Sequence of chain 1.A:
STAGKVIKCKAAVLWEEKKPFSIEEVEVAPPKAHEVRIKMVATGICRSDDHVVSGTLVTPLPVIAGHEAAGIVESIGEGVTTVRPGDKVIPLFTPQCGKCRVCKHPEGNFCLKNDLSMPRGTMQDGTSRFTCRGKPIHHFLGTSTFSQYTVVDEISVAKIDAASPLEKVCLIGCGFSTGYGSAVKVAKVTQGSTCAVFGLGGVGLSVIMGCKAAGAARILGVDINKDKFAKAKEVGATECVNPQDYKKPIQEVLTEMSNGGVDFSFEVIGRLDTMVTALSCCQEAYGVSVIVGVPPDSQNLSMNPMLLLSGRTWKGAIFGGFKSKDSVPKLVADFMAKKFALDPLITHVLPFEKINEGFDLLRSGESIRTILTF

Sequence of chain 1.B:
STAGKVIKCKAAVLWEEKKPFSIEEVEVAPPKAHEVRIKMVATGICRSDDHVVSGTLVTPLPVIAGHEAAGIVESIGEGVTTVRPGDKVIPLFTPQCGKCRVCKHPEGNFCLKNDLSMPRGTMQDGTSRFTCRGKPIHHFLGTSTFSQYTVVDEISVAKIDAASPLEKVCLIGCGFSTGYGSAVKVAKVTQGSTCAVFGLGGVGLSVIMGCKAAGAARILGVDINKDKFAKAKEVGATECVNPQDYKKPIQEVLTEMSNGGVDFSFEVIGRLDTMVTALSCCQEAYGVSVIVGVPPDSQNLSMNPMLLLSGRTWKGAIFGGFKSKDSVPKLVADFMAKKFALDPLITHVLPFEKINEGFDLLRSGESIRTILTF

This protein binds this small molecule.
Small molecule (SMILES): OCc1c(F)c(F)c(F)c(F)c1F

Binding-site contacts:
Ligand atom C4 contacts residue LEU57 of chain 1.A at 3.8 Å (hydrophobic).
Ligand atom C6 contacts residue LEU141 of chain 1.A at 3.8 Å (hydrophobic).
Ligand atom F3 contacts residue ILE318 of chain 1.A at 3.5 Å.
Ligand atom F6 contacts residue SER48 of chain 1.A at 3.1 Å.
Ligand atom O1 contacts residue HIS67 of chain 1.A at 3.1 Å (h-bond).
Ligand atom C6 contacts residue SER48 of chain 1.A at 3.4 Å.
Ligand atom F3 contacts residue LEU309 of chain 1.B at 3.7 Å.
Ligand atom C1 contacts residue SER48 of chain 1.A at 3.3 Å.
Ligand atom C2 contacts residue SER48 of chain 1.A at 3.9 Å.
Ligand atom F4 contacts residue LEU116 of chain 1.A at 3.9 Å.
Ligand atom F6 contacts residue HIS67 of chain 1.A at 3.3 Å.
Ligand atom C5 contacts residue LEU57 of chain 1.A at 3.5 Å (hydrophobic).
Ligand atom F4 contacts residue LEU57 of chain 1.A at 3.1 Å.
Ligand atom C7 contacts residue CYS174 of chain 1.A at 3.7 Å (hydrophobic).
Ligand atom C7 contacts residue ZN1 of chain 1.C at 2.9 Å.
Ligand atom F2 contacts residue VAL294 of chain 1.A at 3.7 Å.
Ligand atom C7 contacts residue NAJ1 of chain 1.E at 3.4 Å.
Ligand atom F2 contacts residue ILE318 of chain 1.A at 3.7 Å.
Ligand atom F6 contacts residue PHE140 of chain 1.A at 4.0 Å.
Ligand atom C3 contacts residue VAL294 of chain 1.A at 3.6 Å (hydrophobic).
Ligand atom F2 contacts residue NAJ1 of chain 1.E at 2.9 Å.
Ligand atom C7 contacts residue PHE93 of chain 1.A at 3.6 Å (hydrophobic).
Ligand atom O1 contacts residue ZN1 of chain 1.C at 1.9 Å.
Ligand atom C4 contacts residue LEU116 of chain 1.A at 3.7 Å (hydrophobic).
Ligand atom F6 contacts residue LEU141 of chain 1.A at 3.3 Å.
Ligand atom F5 contacts residue LEU57 of chain 1.A at 3.1 Å.
Ligand atom C7 contacts residue SER48 of chain 1.A at 3.4 Å.
Ligand atom C2 contacts residue VAL294 of chain 1.A at 3.7 Å (hydrophobic).
Ligand atom F5 contacts residue PHE140 of chain 1.A at 3.3 Å.
Ligand atom C7 contacts residue HIS67 of chain 1.A at 3.6 Å.
Ligand atom O1 contacts residue NAJ1 of chain 1.E at 3.1 Å.
Ligand atom C5 contacts residue LEU141 of chain 1.A at 3.9 Å (hydrophobic).
Ligand atom F3 contacts residue LEU116 of chain 1.A at 3.7 Å.
Ligand atom C3 contacts residue LEU116 of chain 1.A at 3.6 Å (hydrophobic).
Ligand atom C1 contacts residue PHE93 of chain 1.A at 4.0 Å (hydrophobic).
Ligand atom F3 contacts residue VAL294 of chain 1.A at 3.4 Å.
Ligand atom O1 contacts residue CYS46 of chain 1.A at 3.4 Å (h-bond).
Ligand atom O1 contacts residue SER48 of chain 1.A at 2.5 Å (h-bond).
Ligand atom O1 contacts residue CYS174 of chain 1.A at 3.4 Å (h-bond).
Ligand atom F5 contacts residue LEU141 of chain 1.A at 3.5 Å.